Sequence of chain 1.E:
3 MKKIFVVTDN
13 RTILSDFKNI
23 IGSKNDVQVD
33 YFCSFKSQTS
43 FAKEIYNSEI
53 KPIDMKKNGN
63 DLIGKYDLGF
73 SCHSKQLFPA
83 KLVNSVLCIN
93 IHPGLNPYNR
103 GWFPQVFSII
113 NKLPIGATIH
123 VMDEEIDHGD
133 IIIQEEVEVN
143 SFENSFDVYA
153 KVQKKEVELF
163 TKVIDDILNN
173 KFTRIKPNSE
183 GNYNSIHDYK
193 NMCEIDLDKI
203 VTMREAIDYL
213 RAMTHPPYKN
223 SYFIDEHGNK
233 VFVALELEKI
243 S

A small-molecule ligand and the protein it binds are described below.
Small molecule (SMILES): Cc1cn([C@H]2C[C@H](O)[C@@H](COP(=O)(O)OP(=O)(O)O[C@H]3O[C@H](C)[C@@H](NC=O)[C@H](O)[C@H]3O)O2)c(=O)[nH]c1=O

Binding-site contacts:
Ligand atom C4' contacts residue HIS217 of chain 1.E at 3.5 Å.
Ligand atom N1 contacts residue TYR220 of chain 1.E at 3.3 Å.
Ligand atom O3Q contacts residue TRP104 of chain 1.E at 3.6 Å.
Ligand atom O3' contacts residue GLN107 of chain 1.E at 2.9 Å (h-bond).
Ligand atom C1' contacts residue HIS217 of chain 1.E at 3.5 Å.
Ligand atom C5' contacts residue TYR151 of chain 1.E at 3.6 Å (hydrophobic).
Ligand atom O1B contacts residue TYR151 of chain 1.E at 2.4 Å (h-bond).
Ligand atom C5 contacts residue PHE105 of chain 1.E at 3.7 Å (hydrophobic).
Ligand atom O2Q contacts residue LYS77 of chain 1.E at 3.4 Å.
Ligand atom C2 contacts residue TYR220 of chain 1.E at 3.4 Å (hydrophobic).
Ligand atom O5Q contacts residue SER76 of chain 1.E at 3.6 Å (h-bond).
Ligand atom O4 contacts residue ASN222 of chain 1.E at 3.7 Å.
Ligand atom C2Q contacts residue LYS77 of chain 1.E at 3.7 Å.
Ligand atom C1Q contacts residue HIS75 of chain 1.E at 3.7 Å.
Ligand atom O2 contacts residue ASN222 of chain 1.E at 3.2 Å (h-bond).
Ligand atom O3' contacts residue TYR151 of chain 1.E at 3.7 Å.
Ligand atom C3' contacts residue PHE105 of chain 1.E at 3.6 Å (hydrophobic).
Ligand atom O2 contacts residue HIS217 of chain 1.E at 3.6 Å.
Ligand atom C2' contacts residue GLN107 of chain 1.E at 3.7 Å.
Ligand atom O3Q contacts residue LYS77 of chain 1.E at 3.7 Å.
Ligand atom C6 contacts residue TYR220 of chain 1.E at 3.4 Å (hydrophobic).
Ligand atom C contacts residue TRP104 of chain 1.E at 3.4 Å (hydrophobic).
Ligand atom C2 contacts residue ASN222 of chain 1.E at 3.7 Å.
Ligand atom O1B contacts residue HIS75 of chain 1.E at 2.9 Å (h-bond).
Ligand atom N4Q contacts residue TRP104 of chain 1.E at 3.0 Å.
Ligand atom N3 contacts residue ASN222 of chain 1.E at 2.8 Å (h-bond).
Ligand atom O4' contacts residue HIS217 of chain 1.E at 3.2 Å (h-bond).
Ligand atom C4 contacts residue TYR220 of chain 1.E at 3.5 Å (hydrophobic).
Ligand atom O4' contacts residue TYR220 of chain 1.E at 3.4 Å.
Ligand atom C5 contacts residue TYR220 of chain 1.E at 3.7 Å (hydrophobic).
Ligand atom C1' contacts residue TYR220 of chain 1.E at 3.8 Å (hydrophobic).
Ligand atom N3 contacts residue TYR220 of chain 1.E at 3.4 Å.
Ligand atom PB contacts residue TYR151 of chain 1.E at 3.4 Å.
Ligand atom O3' contacts residue PHE105 of chain 1.E at 3.6 Å.
Ligand atom C6 contacts residue PHE105 of chain 1.E at 3.6 Å (hydrophobic).
Ligand atom O2B contacts residue ASN12 of chain 1.E at 3.0 Å (h-bond).
Ligand atom C5M contacts residue TYR220 of chain 1.E at 3.8 Å (hydrophobic).
Ligand atom O5Q contacts residue HIS75 of chain 1.E at 3.1 Å.
Ligand atom C4 contacts residue ASN222 of chain 1.E at 3.7 Å.
Ligand atom O2B contacts residue TYR151 of chain 1.E at 3.7 Å.